Sequence of chain 1.D:
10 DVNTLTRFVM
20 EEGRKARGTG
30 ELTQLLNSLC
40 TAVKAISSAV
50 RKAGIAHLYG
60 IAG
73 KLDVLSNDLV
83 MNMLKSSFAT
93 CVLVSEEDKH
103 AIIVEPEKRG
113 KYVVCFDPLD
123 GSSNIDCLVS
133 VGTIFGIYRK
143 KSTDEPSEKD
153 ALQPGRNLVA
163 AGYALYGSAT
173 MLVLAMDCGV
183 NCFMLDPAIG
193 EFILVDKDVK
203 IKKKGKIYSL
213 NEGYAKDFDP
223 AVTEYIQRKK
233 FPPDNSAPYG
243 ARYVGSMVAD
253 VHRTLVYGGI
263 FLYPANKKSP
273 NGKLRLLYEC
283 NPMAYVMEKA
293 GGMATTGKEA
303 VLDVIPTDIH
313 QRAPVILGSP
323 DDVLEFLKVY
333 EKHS

Binding-site contacts:
Ligand atom C6 contacts residue GLY22 of chain 1.B at 3.5 Å.
Ligand atom O13 contacts residue GLY22 of chain 1.B at 3.2 Å.
Ligand atom O11 contacts residue GLY29 of chain 1.B at 3.1 Å.
Ligand atom O11 contacts residue THR32 of chain 1.B at 2.9 Å (h-bond).
Ligand atom N4 contacts residue GLY27 of chain 1.B at 3.1 Å.
Ligand atom N8 contacts residue ARG23 of chain 1.B at 3.2 Å.
Ligand atom S7 contacts residue ARG23 of chain 1.B at 3.7 Å.
Ligand atom C20 contacts residue GLY22 of chain 1.B at 3.8 Å.
Ligand atom O12 contacts residue THR28 of chain 1.B at 3.6 Å (h-bond).
Ligand atom C14 contacts residue THR32 of chain 1.B at 3.2 Å.
Ligand atom C10 contacts residue GLY22 of chain 1.B at 3.7 Å.
Ligand atom C14 contacts residue LEU31 of chain 1.B at 3.8 Å (hydrophobic).
Ligand atom N4 contacts residue THR28 of chain 1.B at 3.6 Å.
Ligand atom O11 contacts residue LEU31 of chain 1.B at 3.1 Å (h-bond).
Ligand atom C6 contacts residue GLY29 of chain 1.B at 3.3 Å.
Ligand atom C2 contacts residue 96J1 of chain 1.H at 3.7 Å.
Ligand atom N8 contacts residue MET19 of chain 1.B at 3.2 Å.
Ligand atom O13 contacts residue GLY29 of chain 1.B at 3.5 Å.
Ligand atom C9 contacts residue 96J1 of chain 1.H at 3.6 Å.
Ligand atom N5 contacts residue GLY22 of chain 1.B at 3.3 Å (h-bond).
Ligand atom C18 contacts residue ALA25 of chain 1.B at 3.7 Å (hydrophobic).
Ligand atom O12 contacts residue GLY27 of chain 1.B at 3.4 Å.
Ligand atom N4 contacts residue GLY29 of chain 1.B at 3.0 Å (h-bond).
Ligand atom S1 contacts residue GLY29 of chain 1.B at 3.5 Å (h-bond).
Ligand atom O12 contacts residue GLY29 of chain 1.B at 3.7 Å.
Ligand atom C6 contacts residue GLY27 of chain 1.B at 3.6 Å.
Ligand atom C16 contacts residue GLY22 of chain 1.B at 3.6 Å.
Ligand atom O13 contacts residue THR32 of chain 1.B at 2.7 Å (h-bond).
Ligand atom O11 contacts residue GLU30 of chain 1.B at 3.5 Å (salt-bridge).
Ligand atom C9 contacts residue ARG23 of chain 1.B at 3.6 Å.
Ligand atom C17 contacts residue THR28 of chain 1.D at 3.5 Å.
Ligand atom C3 contacts residue 96J1 of chain 1.H at 3.5 Å.
Ligand atom C14 contacts residue GLY22 of chain 1.B at 3.6 Å.
Ligand atom C21 contacts residue VAL18 of chain 1.B at 3.4 Å (hydrophobic).
Ligand atom N5 contacts residue GLY29 of chain 1.B at 3.6 Å.
Ligand atom C17 contacts residue 96J1 of chain 1.H at 3.5 Å.
Ligand atom C2 contacts residue GLY22 of chain 1.B at 3.5 Å.
Ligand atom BR15 contacts residue GLY27 of chain 1.B at 3.4 Å.
Ligand atom N5 contacts residue GLY27 of chain 1.B at 2.9 Å (h-bond).
Ligand atom C19 contacts residue ALA25 of chain 1.B at 3.4 Å (hydrophobic).

Sequence of chain 1.B:
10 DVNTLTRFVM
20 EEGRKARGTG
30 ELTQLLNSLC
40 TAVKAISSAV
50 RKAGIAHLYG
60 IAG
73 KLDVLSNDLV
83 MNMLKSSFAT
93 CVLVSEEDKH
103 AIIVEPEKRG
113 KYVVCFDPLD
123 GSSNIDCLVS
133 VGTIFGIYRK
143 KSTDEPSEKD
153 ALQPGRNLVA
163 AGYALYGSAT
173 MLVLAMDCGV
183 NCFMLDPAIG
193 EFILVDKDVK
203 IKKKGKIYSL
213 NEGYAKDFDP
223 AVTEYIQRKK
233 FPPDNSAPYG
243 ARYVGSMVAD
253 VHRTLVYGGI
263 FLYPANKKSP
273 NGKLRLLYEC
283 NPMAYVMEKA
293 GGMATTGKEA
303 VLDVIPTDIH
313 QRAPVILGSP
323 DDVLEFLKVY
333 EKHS

The small molecule below binds the protein below.
Small molecule (SMILES): Cc1cccc(S(=O)(=O)NC(=O)Nc2snc(C)c2Br)c1